Binding-site contacts:
Ligand atom CH contacts residue ILE87 of chain 1.A at 4.2 Å (hydrophobic).
Ligand atom CG contacts residue PHE80 of chain 1.A at 4.4 Å (hydrophobic).
Ligand atom CE contacts residue VAL30 of chain 1.A at 4.2 Å (hydrophobic).
Ligand atom CA contacts residue PHE80 of chain 1.A at 4.3 Å (hydrophobic).
Ligand atom CG contacts residue ASN81 of chain 1.A at 3.9 Å.
Ligand atom CB contacts residue PHE80 of chain 1.A at 3.5 Å (hydrophobic).
Ligand atom CD1 contacts residue THR79 of chain 1.A at 3.6 Å.
Ligand atom CA contacts residue PHE80 of chain 1.A at 3.5 Å (hydrophobic).
Ligand atom CD1 contacts residue PHE80 of chain 1.A at 4.1 Å (hydrophobic).
Ligand atom OH contacts residue TYR38 of chain 1.A at 3.7 Å.
Ligand atom OH contacts residue ASN81 of chain 1.A at 2.9 Å (h-bond).
Ligand atom CH contacts residue ASN81 of chain 1.A at 3.8 Å.
Ligand atom CH3 contacts residue PRO25 of chain 1.A at 3.5 Å (hydrophobic).
Ligand atom CH3 contacts residue PHE26 of chain 1.A at 3.9 Å (hydrophobic).
Ligand atom CE contacts residue ASN81 of chain 1.A at 4.3 Å.
Ligand atom CD2 contacts residue PHE80 of chain 1.A at 3.9 Å (hydrophobic).
Ligand atom CH contacts residue VAL30 of chain 1.A at 3.9 Å (hydrophobic).
Ligand atom N contacts residue ASN81 of chain 1.A at 4.3 Å.
Ligand atom CG contacts residue PHE80 of chain 1.A at 3.9 Å (hydrophobic).
Ligand atom CE contacts residue VAL35 of chain 1.A at 4.3 Å (hydrophobic).
Ligand atom CD1 contacts residue VAL41 of chain 1.A at 4.0 Å (hydrophobic).
Ligand atom CH3 contacts residue ILE87 of chain 1.A at 4.2 Å (hydrophobic).
Ligand atom CH3 contacts residue VAL30 of chain 1.A at 4.0 Å (hydrophobic).
Ligand atom CD contacts residue ASN81 of chain 1.A at 3.8 Å.
Ligand atom CE contacts residue TYR38 of chain 1.A at 4.4 Å (hydrophobic).
Ligand atom CB contacts residue ILE87 of chain 1.A at 4.5 Å (hydrophobic).
Ligand atom N contacts residue PHE80 of chain 1.A at 4.3 Å.
Ligand atom O contacts residue PHE80 of chain 1.A at 3.5 Å.
Ligand atom CH contacts residue TYR38 of chain 1.A at 4.3 Å (hydrophobic).
Ligand atom C contacts residue PHE80 of chain 1.A at 3.9 Å (hydrophobic).
Ligand atom NZ contacts residue VAL30 of chain 1.A at 3.6 Å.
Ligand atom CB contacts residue ASN81 of chain 1.A at 4.4 Å.
Ligand atom OH contacts residue ILE87 of chain 1.A at 4.3 Å.
Ligand atom N contacts residue PHE80 of chain 1.A at 3.1 Å (h-bond).
Ligand atom CG contacts residue VAL35 of chain 1.A at 4.0 Å (hydrophobic).
Ligand atom CD contacts residue ILE87 of chain 1.A at 3.6 Å (hydrophobic).
Ligand atom OH contacts residue PHE80 of chain 1.A at 4.4 Å.
Ligand atom CE contacts residue PHE80 of chain 1.A at 4.3 Å (hydrophobic).
Ligand atom CD2 contacts residue VAL41 of chain 1.A at 4.0 Å (hydrophobic).
Ligand atom C contacts residue PHE80 of chain 1.A at 3.6 Å (hydrophobic).

The protein below binds the small molecule below.
Small molecule (SMILES): CC(=O)NCCCC[C@H](NC(=O)CN)C(=O)NCC(=O)N[C@@H](CC(C)C)C(=O)NCC(=O)N[C@@H](CCCCNC(C)=O)C(=O)NCC(=O)O

Sequence of chain 1.A:
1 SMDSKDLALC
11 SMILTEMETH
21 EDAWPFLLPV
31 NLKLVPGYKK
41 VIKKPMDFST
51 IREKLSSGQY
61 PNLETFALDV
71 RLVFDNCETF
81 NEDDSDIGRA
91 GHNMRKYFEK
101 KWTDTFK